Sequence of chain 1.C:
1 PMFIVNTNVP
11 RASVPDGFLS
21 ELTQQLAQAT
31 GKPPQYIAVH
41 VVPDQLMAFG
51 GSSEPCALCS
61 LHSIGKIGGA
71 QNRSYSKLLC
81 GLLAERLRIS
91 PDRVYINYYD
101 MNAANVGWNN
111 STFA

A small-molecule ligand and the protein it binds are described below.
Small molecule (SMILES): S=CNCc1cccnc1

Binding-site contacts:
Ligand atom CAF contacts residue PHE113 of chain 1.A at 3.4 Å (hydrophobic).
Ligand atom CAK contacts residue TYR95 of chain 1.C at 4.1 Å (hydrophobic).
Ligand atom CAK contacts residue PRO1 of chain 1.A at 4.4 Å (hydrophobic).
Ligand atom NAI contacts residue TYR95 of chain 1.C at 3.5 Å (h-bond).
Ligand atom SAB contacts residue PRO1 of chain 1.A at 2.6 Å (h-bond).
Ligand atom NAI contacts residue TYR36 of chain 1.A at 3.6 Å (h-bond).
Ligand atom SAB contacts residue SER63 of chain 1.A at 4.0 Å.
Ligand atom CAE contacts residue PRO1 of chain 1.A at 4.5 Å (hydrophobic).
Ligand atom CAF contacts residue TYR36 of chain 1.A at 4.0 Å (hydrophobic).
Ligand atom CAE contacts residue ILE64 of chain 1.A at 4.0 Å (hydrophobic).
Ligand atom CAC contacts residue LYS32 of chain 1.A at 3.9 Å.
Ligand atom CAK contacts residue PHE113 of chain 1.A at 4.2 Å (hydrophobic).
Ligand atom NAH contacts residue PHE113 of chain 1.A at 3.8 Å.
Ligand atom CAG contacts residue PRO1 of chain 1.A at 3.6 Å (hydrophobic).
Ligand atom CAG contacts residue ILE64 of chain 1.A at 4.2 Å (hydrophobic).
Ligand atom SAB contacts residue MET2 of chain 1.A at 4.0 Å.
Ligand atom CAJ contacts residue TYR36 of chain 1.A at 4.0 Å (hydrophobic).
Ligand atom CAF contacts residue TYR95 of chain 1.C at 3.9 Å (hydrophobic).
Ligand atom CAG contacts residue PHE113 of chain 1.A at 4.2 Å (hydrophobic).
Ligand atom CAG contacts residue TYR36 of chain 1.A at 4.4 Å (hydrophobic).
Ligand atom CAK contacts residue ILE64 of chain 1.A at 4.2 Å (hydrophobic).
Ligand atom CAJ contacts residue MET2 of chain 1.A at 4.2 Å (hydrophobic).
Ligand atom CAJ contacts residue PRO1 of chain 1.A at 1.3 Å (hydrophobic).
Ligand atom SAB contacts residue HIS62 of chain 1.A at 3.9 Å.
Ligand atom CAG contacts residue TYR95 of chain 1.C at 3.3 Å (hydrophobic).
Ligand atom NAI contacts residue PRO1 of chain 1.A at 2.2 Å (h-bond).
Ligand atom SAB contacts residue ILE64 of chain 1.A at 4.1 Å.
Ligand atom CAK contacts residue TYR36 of chain 1.A at 4.4 Å (hydrophobic).
Ligand atom CAJ contacts residue TYR95 of chain 1.C at 4.2 Å (hydrophobic).
Ligand atom NAH contacts residue TYR36 of chain 1.A at 4.1 Å.

Sequence of chain 1.A:
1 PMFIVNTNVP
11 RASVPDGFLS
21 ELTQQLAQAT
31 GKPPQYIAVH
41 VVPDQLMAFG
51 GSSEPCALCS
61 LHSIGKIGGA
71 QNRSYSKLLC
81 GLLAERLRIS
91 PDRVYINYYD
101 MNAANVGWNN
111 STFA